Binding-site contacts:
Ligand atom C8 contacts residue LYS122 of chain 1.G at 3.6 Å.
Ligand atom C1 contacts residue ASN126 of chain 1.G at 1.4 Å.
Ligand atom N2 contacts residue ASN126 of chain 1.G at 2.4 Å (h-bond).
Ligand atom C4 contacts residue ASN126 of chain 1.G at 4.3 Å.
Ligand atom O5 contacts residue ASN126 of chain 1.G at 2.7 Å (h-bond).
Ligand atom O7 contacts residue ASN126 of chain 1.G at 4.1 Å.
Ligand atom C2 contacts residue ASN126 of chain 1.G at 2.3 Å.
Ligand atom C3 contacts residue ASN126 of chain 1.G at 3.6 Å.
Ligand atom C5 contacts residue ASN126 of chain 1.G at 3.8 Å.
Ligand atom C7 contacts residue ASN126 of chain 1.G at 3.5 Å.
Ligand atom C8 contacts residue ASN126 of chain 1.G at 4.3 Å.

A small-molecule ligand and the protein it binds are described below.
Small molecule (SMILES): CC(=O)N[C@H]1[C@H](O[C@H]2[C@H](O)[C@@H](NC(C)=O)CO[C@@H]2CO)O[C@H](CO)[C@@H](O[C@@H]2O[C@H](CO)[C@@H](O)[C@H](O)[C@@H]2O)[C@@H]1O

Sequence of chain 1.G:
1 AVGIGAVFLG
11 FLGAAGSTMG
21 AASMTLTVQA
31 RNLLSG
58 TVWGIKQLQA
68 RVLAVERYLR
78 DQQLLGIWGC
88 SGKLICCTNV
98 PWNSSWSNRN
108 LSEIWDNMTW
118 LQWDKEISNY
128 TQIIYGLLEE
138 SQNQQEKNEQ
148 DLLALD